Sequence of chain 1.A:
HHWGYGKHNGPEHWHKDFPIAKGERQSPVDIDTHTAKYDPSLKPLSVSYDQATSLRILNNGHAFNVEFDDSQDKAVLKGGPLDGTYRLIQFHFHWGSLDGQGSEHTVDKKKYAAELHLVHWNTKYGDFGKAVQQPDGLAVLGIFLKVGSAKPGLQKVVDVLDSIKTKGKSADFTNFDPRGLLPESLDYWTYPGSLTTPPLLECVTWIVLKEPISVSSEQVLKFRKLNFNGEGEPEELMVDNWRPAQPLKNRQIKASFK

This protein binds this small molecule.
Small molecule (SMILES): NS(=O)(=O)c1ccc(NC(=O)Nc2c(F)c(F)c(F)c(F)c2F)cc1

Binding-site contacts:
Ligand atom S1 contacts residue HIS94 of chain 1.A at 3.9 Å.
Ligand atom C2 contacts residue THR199 of chain 1.A at 3.5 Å.
Ligand atom S1 contacts residue ZN1 of chain 1.B at 3.0 Å.
Ligand atom C6 contacts residue LEU197 of chain 1.A at 3.8 Å (hydrophobic).
Ligand atom S1 contacts residue THR198 of chain 1.A at 3.9 Å.
Ligand atom O1 contacts residue TRP208 of chain 1.A at 3.6 Å.
Ligand atom O2 contacts residue HIS94 of chain 1.A at 3.3 Å.
Ligand atom C3 contacts residue GOL1 of chain 1.D at 3.8 Å.
Ligand atom N1 contacts residue THR198 of chain 1.A at 2.9 Å (h-bond).
Ligand atom C2 contacts residue LEU197 of chain 1.A at 3.9 Å (hydrophobic).
Ligand atom C3 contacts residue THR199 of chain 1.A at 3.3 Å.
Ligand atom F13 contacts residue PRO201 of chain 1.A at 3.3 Å.
Ligand atom O2 contacts residue HIS119 of chain 1.A at 3.5 Å (h-bond).
Ligand atom O8 contacts residue GOL1 of chain 1.D at 3.1 Å (h-bond).
Ligand atom C4 contacts residue GOL1 of chain 1.D at 3.8 Å.
Ligand atom O1 contacts residue LEU197 of chain 1.A at 3.4 Å.
Ligand atom C5 contacts residue LEU197 of chain 1.A at 3.9 Å (hydrophobic).
Ligand atom C1 contacts residue LEU197 of chain 1.A at 3.9 Å (hydrophobic).
Ligand atom N1 contacts residue ZN1 of chain 1.B at 1.9 Å.
Ligand atom N9 contacts residue PHE130 of chain 1.A at 3.8 Å.
Ligand atom C5 contacts residue GLN92 of chain 1.A at 3.9 Å.
Ligand atom N1 contacts residue HIS94 of chain 1.A at 3.3 Å (h-bond).
Ligand atom F12 contacts residue LEU197 of chain 1.A at 3.8 Å.
Ligand atom N1 contacts residue HIS119 of chain 1.A at 3.4 Å (h-bond).
Ligand atom F11 contacts residue VAL134 of chain 1.A at 3.8 Å.
Ligand atom F12 contacts residue VAL134 of chain 1.A at 3.8 Å.
Ligand atom O1 contacts residue THR198 of chain 1.A at 3.0 Å (h-bond).
Ligand atom C12 contacts residue PRO201 of chain 1.A at 3.6 Å (hydrophobic).
Ligand atom O8 contacts residue GLN92 of chain 1.A at 3.3 Å (h-bond).
Ligand atom F11 contacts residue PHE130 of chain 1.A at 3.4 Å.
Ligand atom C8 contacts residue GOL1 of chain 1.D at 3.7 Å.
Ligand atom F12 contacts residue LEU203 of chain 1.A at 3.4 Å.
Ligand atom F12 contacts residue PRO201 of chain 1.A at 3.3 Å.
Ligand atom O2 contacts residue ZN1 of chain 1.B at 3.0 Å.
Ligand atom C5 contacts residue GOL1 of chain 1.D at 3.9 Å.
Ligand atom C13 contacts residue PRO201 of chain 1.A at 3.6 Å (hydrophobic).
Ligand atom O2 contacts residue VAL121 of chain 1.A at 3.9 Å.
Ligand atom F11 contacts residue LEU197 of chain 1.A at 3.7 Å.
Ligand atom N1 contacts residue HIS96 of chain 1.A at 3.3 Å (h-bond).
Ligand atom O2 contacts residue VAL142 of chain 1.A at 3.9 Å.